The small molecule below binds the protein below.
Small molecule (SMILES): CCCCCCCC(=O)OC[C@H](COP(=O)(O)O[C@@H]1[C@H](O)[C@H](O)[C@@H](OP(=O)(O)O)[C@H](OP(=O)(O)O)[C@H]1O)OC(=O)CCCCCCC

Sequence of chain 1.A:
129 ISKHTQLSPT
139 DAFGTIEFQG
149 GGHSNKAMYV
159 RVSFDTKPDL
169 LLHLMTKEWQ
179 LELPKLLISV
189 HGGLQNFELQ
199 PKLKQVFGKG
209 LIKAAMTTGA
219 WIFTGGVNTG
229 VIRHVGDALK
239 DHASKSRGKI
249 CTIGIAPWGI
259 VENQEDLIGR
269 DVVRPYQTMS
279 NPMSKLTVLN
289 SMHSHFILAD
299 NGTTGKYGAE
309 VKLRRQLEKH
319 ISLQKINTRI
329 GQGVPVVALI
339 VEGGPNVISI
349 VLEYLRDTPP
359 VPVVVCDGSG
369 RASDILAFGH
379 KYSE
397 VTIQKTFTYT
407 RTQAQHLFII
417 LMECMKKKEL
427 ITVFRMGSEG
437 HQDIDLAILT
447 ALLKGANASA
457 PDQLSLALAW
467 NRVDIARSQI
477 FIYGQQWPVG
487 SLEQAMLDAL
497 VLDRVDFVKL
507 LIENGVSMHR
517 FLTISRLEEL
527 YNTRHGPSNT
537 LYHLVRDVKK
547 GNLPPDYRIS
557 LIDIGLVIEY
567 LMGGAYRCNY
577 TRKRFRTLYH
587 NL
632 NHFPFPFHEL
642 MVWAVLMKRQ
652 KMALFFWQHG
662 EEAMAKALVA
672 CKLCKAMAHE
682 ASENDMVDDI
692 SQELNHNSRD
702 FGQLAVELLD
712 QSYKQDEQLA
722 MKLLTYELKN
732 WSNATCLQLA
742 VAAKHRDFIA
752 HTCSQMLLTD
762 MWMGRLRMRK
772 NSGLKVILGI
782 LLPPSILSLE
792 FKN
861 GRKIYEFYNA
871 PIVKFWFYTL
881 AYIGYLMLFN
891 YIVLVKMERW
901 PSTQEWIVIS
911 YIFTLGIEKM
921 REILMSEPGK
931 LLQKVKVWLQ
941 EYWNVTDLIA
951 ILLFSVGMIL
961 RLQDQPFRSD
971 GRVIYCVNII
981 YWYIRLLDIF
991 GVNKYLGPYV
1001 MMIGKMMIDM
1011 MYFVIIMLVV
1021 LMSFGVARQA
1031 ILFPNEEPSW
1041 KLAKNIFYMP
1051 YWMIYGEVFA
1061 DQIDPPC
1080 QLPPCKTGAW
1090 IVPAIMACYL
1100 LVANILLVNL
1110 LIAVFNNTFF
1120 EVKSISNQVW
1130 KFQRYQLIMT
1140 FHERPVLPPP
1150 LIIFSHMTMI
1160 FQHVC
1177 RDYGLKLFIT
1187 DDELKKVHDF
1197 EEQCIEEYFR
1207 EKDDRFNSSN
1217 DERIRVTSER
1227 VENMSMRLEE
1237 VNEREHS

Binding-site contacts:
Ligand atom C1C contacts residue ASN993 of chain 1.A at 3.7 Å.
Ligand atom O43 contacts residue TYR995 of chain 1.A at 3.3 Å (h-bond).
Ligand atom C4B contacts residue PHE990 of chain 1.A at 4.0 Å (hydrophobic).
Ligand atom O2C contacts residue TRP876 of chain 1.A at 3.8 Å.
Ligand atom O42 contacts residue LYS994 of chain 1.A at 3.5 Å (salt-bridge).
Ligand atom P5 contacts residue LYS994 of chain 1.A at 3.5 Å.
Ligand atom C7B contacts residue THR879 of chain 1.A at 4.1 Å.
Ligand atom O12 contacts residue SER773 of chain 1.A at 3.4 Å (h-bond).
Ligand atom O11 contacts residue SER773 of chain 1.A at 2.8 Å (h-bond).
Ligand atom C5B contacts residue PHE990 of chain 1.A at 3.6 Å (hydrophobic).
Ligand atom C8B contacts residue THR879 of chain 1.A at 4.2 Å.
Ligand atom C6B contacts residue PHE990 of chain 1.A at 3.6 Å (hydrophobic).
Ligand atom O3C contacts residue TRP876 of chain 1.A at 4.0 Å.
Ligand atom C5B contacts residue ILE989 of chain 1.A at 3.7 Å (hydrophobic).
Ligand atom C2A contacts residue LEU775 of chain 1.A at 4.2 Å (hydrophobic).
Ligand atom C2B contacts residue ILE989 of chain 1.A at 4.0 Å (hydrophobic).
Ligand atom O4 contacts residue LYS994 of chain 1.A at 4.1 Å.
Ligand atom O51 contacts residue LYS994 of chain 1.A at 3.7 Å.
Ligand atom C5A contacts residue TRP876 of chain 1.A at 3.6 Å (hydrophobic).
Ligand atom C3B contacts residue ILE989 of chain 1.A at 4.2 Å (hydrophobic).
Ligand atom P1 contacts residue SER773 of chain 1.A at 3.9 Å.
Ligand atom C3A contacts residue LEU775 of chain 1.A at 3.9 Å (hydrophobic).
Ligand atom C5 contacts residue LYS994 of chain 1.A at 3.9 Å.
Ligand atom O3C contacts residue ASN993 of chain 1.A at 4.2 Å.
Ligand atom O42 contacts residue TYR995 of chain 1.A at 4.2 Å.
Ligand atom O43 contacts residue LYS994 of chain 1.A at 2.4 Å (salt-bridge).
Ligand atom C1B contacts residue ASN993 of chain 1.A at 3.9 Å.
Ligand atom P4 contacts residue TYR995 of chain 1.A at 3.9 Å.
Ligand atom O53 contacts residue LYS994 of chain 1.A at 2.4 Å (salt-bridge).
Ligand atom C3B contacts residue TRP876 of chain 1.A at 4.0 Å (hydrophobic).
Ligand atom C4A contacts residue TRP876 of chain 1.A at 3.6 Å (hydrophobic).
Ligand atom O1B contacts residue ASN993 of chain 1.A at 3.4 Å (h-bond).
Ligand atom O1A contacts residue ASN993 of chain 1.A at 4.2 Å.
Ligand atom P4 contacts residue LYS994 of chain 1.A at 3.5 Å.
Ligand atom O5 contacts residue LYS994 of chain 1.A at 4.1 Å.
Ligand atom C8B contacts residue ILE883 of chain 1.A at 3.8 Å (hydrophobic).
Ligand atom O41 contacts residue TYR995 of chain 1.A at 3.4 Å (h-bond).
Ligand atom C5B contacts residue THR879 of chain 1.A at 4.2 Å.
Ligand atom C3C contacts residue ASN993 of chain 1.A at 3.3 Å.
Ligand atom C2C contacts residue ASN993 of chain 1.A at 4.2 Å.